Sequence of chain 1.S:
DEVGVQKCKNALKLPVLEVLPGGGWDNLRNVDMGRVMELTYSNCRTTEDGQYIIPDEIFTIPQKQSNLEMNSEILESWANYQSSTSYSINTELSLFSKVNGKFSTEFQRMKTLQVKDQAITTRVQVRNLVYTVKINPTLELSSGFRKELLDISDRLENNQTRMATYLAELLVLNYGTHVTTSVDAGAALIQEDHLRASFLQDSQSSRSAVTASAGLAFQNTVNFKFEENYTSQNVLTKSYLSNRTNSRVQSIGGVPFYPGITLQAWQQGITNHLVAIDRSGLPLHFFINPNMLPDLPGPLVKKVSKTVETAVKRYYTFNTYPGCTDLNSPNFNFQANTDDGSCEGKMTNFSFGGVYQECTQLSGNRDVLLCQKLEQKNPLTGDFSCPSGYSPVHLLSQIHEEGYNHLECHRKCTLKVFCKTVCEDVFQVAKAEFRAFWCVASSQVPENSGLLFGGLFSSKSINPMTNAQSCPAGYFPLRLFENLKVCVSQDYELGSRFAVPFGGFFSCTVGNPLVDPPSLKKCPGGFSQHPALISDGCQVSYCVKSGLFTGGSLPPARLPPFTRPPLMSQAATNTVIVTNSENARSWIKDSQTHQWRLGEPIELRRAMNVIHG

Sequence of chain 1.R:
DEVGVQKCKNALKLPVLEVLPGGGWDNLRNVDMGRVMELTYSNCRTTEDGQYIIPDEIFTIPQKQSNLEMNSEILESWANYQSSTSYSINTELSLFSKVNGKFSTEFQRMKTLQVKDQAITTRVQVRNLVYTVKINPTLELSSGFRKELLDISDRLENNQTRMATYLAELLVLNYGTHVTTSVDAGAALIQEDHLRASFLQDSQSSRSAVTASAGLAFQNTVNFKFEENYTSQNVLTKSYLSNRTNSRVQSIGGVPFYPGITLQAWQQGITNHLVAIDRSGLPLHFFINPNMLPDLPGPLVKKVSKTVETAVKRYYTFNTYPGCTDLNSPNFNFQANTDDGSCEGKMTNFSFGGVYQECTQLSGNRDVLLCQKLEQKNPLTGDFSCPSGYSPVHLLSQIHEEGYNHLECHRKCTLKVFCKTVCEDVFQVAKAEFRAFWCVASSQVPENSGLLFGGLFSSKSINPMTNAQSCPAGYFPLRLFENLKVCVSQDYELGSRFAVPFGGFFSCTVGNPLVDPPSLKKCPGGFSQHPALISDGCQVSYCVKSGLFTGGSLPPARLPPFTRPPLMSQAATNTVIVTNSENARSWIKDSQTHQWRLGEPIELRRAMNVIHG

Binding-site contacts:
Ligand atom C8 contacts residue LEU416 of chain 1.R at 4.0 Å (hydrophobic).
Ligand atom C8 contacts residue ASP434 of chain 1.R at 4.0 Å.
Ligand atom O7 contacts residue ASN168 of chain 1.S at 3.1 Å (h-bond).
Ligand atom C7 contacts residue ASN168 of chain 1.S at 3.2 Å.
Ligand atom C7 contacts residue LEU416 of chain 1.R at 3.9 Å (hydrophobic).
Ligand atom N2 contacts residue LEU416 of chain 1.R at 4.2 Å.
Ligand atom O5 contacts residue ASN168 of chain 1.S at 2.4 Å (h-bond).
Ligand atom O3 contacts residue LEU416 of chain 1.R at 3.8 Å.
Ligand atom N2 contacts residue ASN168 of chain 1.S at 2.9 Å (h-bond).
Ligand atom C1 contacts residue ASN168 of chain 1.S at 1.4 Å.
Ligand atom C5 contacts residue ASN168 of chain 1.S at 3.7 Å.
Ligand atom C8 contacts residue ASN168 of chain 1.S at 4.4 Å.
Ligand atom C2 contacts residue ASN168 of chain 1.S at 2.5 Å.
Ligand atom C4 contacts residue ASN168 of chain 1.S at 4.2 Å.
Ligand atom C3 contacts residue ASN168 of chain 1.S at 3.8 Å.
Ligand atom O7 contacts residue LEU416 of chain 1.R at 3.9 Å.

A small-molecule ligand and the protein it binds are described below.
Small molecule (SMILES): CC(=O)N[C@@H]1[C@@H](O)[C@H](O)[C@@H](CO)O[C@H]1O